Sequence of chain 2.A:
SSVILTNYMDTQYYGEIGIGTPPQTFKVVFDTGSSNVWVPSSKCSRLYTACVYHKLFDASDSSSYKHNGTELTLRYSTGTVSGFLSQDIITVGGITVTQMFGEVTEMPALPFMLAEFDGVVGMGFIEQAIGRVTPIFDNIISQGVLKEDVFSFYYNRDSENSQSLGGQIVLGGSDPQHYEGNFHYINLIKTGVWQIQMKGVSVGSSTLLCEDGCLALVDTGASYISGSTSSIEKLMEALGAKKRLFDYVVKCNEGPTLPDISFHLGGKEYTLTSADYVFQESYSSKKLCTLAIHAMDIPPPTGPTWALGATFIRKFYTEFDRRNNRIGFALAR

Binding-site contacts:
Ligand atom O1 contacts residue GLN12 of chain 2.A at 3.0 Å.
Ligand atom C6 contacts residue VAL120 of chain 2.A at 3.7 Å (hydrophobic).
Ligand atom C6 contacts residue VAL29 of chain 2.A at 3.7 Å (hydrophobic).
Ligand atom C3 contacts residue ASP31 of chain 2.A at 3.5 Å.
Ligand atom C13 contacts residue TYR13 of chain 2.A at 3.6 Å (hydrophobic).
Ligand atom C5 contacts residue TYR76 of chain 2.A at 3.8 Å (hydrophobic).
Ligand atom C2 contacts residue ASP31 of chain 2.A at 3.3 Å.
Ligand atom N4 contacts residue ASP219 of chain 2.A at 3.0 Å (salt-bridge).
Ligand atom N4 contacts residue ASP31 of chain 2.A at 3.0 Å (salt-bridge).
Ligand atom C8 contacts residue THR78 of chain 2.A at 3.5 Å.
Ligand atom O3 contacts residue PRO111 of chain 2.A at 3.8 Å.
Ligand atom N2 contacts residue TYR76 of chain 2.A at 3.5 Å.
Ligand atom C21 contacts residue PRO111 of chain 2.A at 3.7 Å (hydrophobic).
Ligand atom C4 contacts residue GLY221 of chain 2.A at 3.8 Å.
Ligand atom N6 contacts residue GLY221 of chain 2.A at 2.9 Å (h-bond).
Ligand atom C3 contacts residue TYR76 of chain 2.A at 3.4 Å (hydrophobic).
Ligand atom C3 contacts residue GLY221 of chain 2.A at 3.8 Å.
Ligand atom N2 contacts residue ASP31 of chain 2.A at 2.5 Å (salt-bridge).
Ligand atom C13 contacts residue VAL29 of chain 2.A at 3.7 Å (hydrophobic).
Ligand atom O1 contacts residue TYR13 of chain 2.A at 2.6 Å (h-bond).
Ligand atom O1 contacts residue THR11 of chain 2.A at 3.4 Å (h-bond).
Ligand atom N3 contacts residue THR78 of chain 2.A at 3.2 Å (h-bond).
Ligand atom C6 contacts residue GLY221 of chain 2.A at 3.8 Å.
Ligand atom C13 contacts residue THR11 of chain 2.A at 3.4 Å.
Ligand atom C19 contacts residue THR220 of chain 2.A at 3.1 Å.
Ligand atom C20 contacts residue PRO111 of chain 2.A at 3.8 Å (hydrophobic).
Ligand atom C5 contacts residue ASP31 of chain 2.A at 3.6 Å.
Ligand atom C2 contacts residue ASP219 of chain 2.A at 3.7 Å.
Ligand atom O4 contacts residue GLN12 of chain 2.A at 3.4 Å.
Ligand atom C11 contacts residue GLY221 of chain 2.A at 3.8 Å.
Ligand atom N3 contacts residue SER77 of chain 2.A at 3.1 Å (h-bond).
Ligand atom C16 contacts residue SER223 of chain 2.A at 3.3 Å.
Ligand atom C7 contacts residue THR78 of chain 2.A at 3.4 Å.
Ligand atom N6 contacts residue THR11 of chain 2.A at 3.7 Å.
Ligand atom N4 contacts residue GLY33 of chain 2.A at 3.5 Å.
Ligand atom C5 contacts residue VAL120 of chain 2.A at 3.8 Å (hydrophobic).
Ligand atom O1 contacts residue VAL29 of chain 2.A at 3.6 Å.
Ligand atom C12 contacts residue THR78 of chain 2.A at 3.7 Å.
Ligand atom C17 contacts residue GLY221 of chain 2.A at 3.5 Å.
Ligand atom C20 contacts residue ALA115 of chain 2.A at 3.6 Å (hydrophobic).

A protein and the small-molecule ligand that binds it are described below.
Small molecule (SMILES): CCc1nc(N)nc(N)c1-c1ccc2c(c1)N(CCNC(C)=O)C(=O)C(C)(C)O2